Binding-site contacts:
Ligand atom O1 contacts residue VAL1435 of chain 1.C at 3.7 Å.
Ligand atom O5 contacts residue MG1 of chain 1.GA at 3.9 Å.
Ligand atom O1X contacts residue AMP1 of chain 1.CA at 3.4 Å (h-bond).
Ligand atom O4 contacts residue ARG1428 of chain 1.C at 3.0 Å (salt-bridge).
Ligand atom O3 contacts residue ASP1330 of chain 1.C at 2.7 Å (salt-bridge).
Ligand atom O1 contacts residue CYS1424 of chain 1.C at 3.0 Å (h-bond).
Ligand atom O1X contacts residue GLY1370 of chain 1.C at 3.7 Å.
Ligand atom C2 contacts residue CYS1424 of chain 1.C at 3.8 Å (hydrophobic).
Ligand atom O3X contacts residue PHE1372 of chain 1.C at 3.3 Å.
Ligand atom C2 contacts residue HIS1479 of chain 1.C at 3.9 Å.
Ligand atom O3X contacts residue MG1 of chain 1.GA at 3.5 Å.
Ligand atom O2 contacts residue THR1437 of chain 1.C at 3.9 Å.
Ligand atom O1X contacts residue ASP1460 of chain 1.C at 3.1 Å (salt-bridge).
Ligand atom O5 contacts residue ARG1360 of chain 1.C at 3.9 Å.
Ligand atom C2 contacts residue ALA1328 of chain 1.C at 3.9 Å (hydrophobic).
Ligand atom P' contacts residue ARG1360 of chain 1.C at 3.5 Å.
Ligand atom C3 contacts residue ASP1330 of chain 1.C at 3.4 Å.
Ligand atom O2 contacts residue ASP1330 of chain 1.C at 2.5 Å (salt-bridge).
Ligand atom P' contacts residue AMP1 of chain 1.CA at 3.7 Å.
Ligand atom C1 contacts residue ASP1426 of chain 1.C at 3.4 Å.
Ligand atom O2 contacts residue CYS1424 of chain 1.C at 3.6 Å (h-bond).
Ligand atom C1 contacts residue CYS1424 of chain 1.C at 3.8 Å (hydrophobic).
Ligand atom O2X contacts residue ARG1360 of chain 1.C at 2.6 Å (salt-bridge).
Ligand atom O2 contacts residue HIS1479 of chain 1.C at 3.1 Å (h-bond).
Ligand atom O5 contacts residue GLY1370 of chain 1.C at 3.6 Å (h-bond).
Ligand atom O3X contacts residue AMP1 of chain 1.CA at 3.0 Å (h-bond).
Ligand atom O4 contacts residue ASP1426 of chain 1.C at 3.0 Å (salt-bridge).
Ligand atom C1 contacts residue HIS1479 of chain 1.C at 3.9 Å.
Ligand atom O5 contacts residue GLY1371 of chain 1.C at 3.7 Å.
Ligand atom C4 contacts residue ARG1428 of chain 1.C at 3.7 Å.
Ligand atom O3 contacts residue HIS1479 of chain 1.C at 3.0 Å (h-bond).
Ligand atom O2X contacts residue ARG1428 of chain 1.C at 3.0 Å (salt-bridge).
Ligand atom P' contacts residue MG1 of chain 1.GA at 3.2 Å.
Ligand atom O4 contacts residue PHE1476 of chain 1.C at 3.5 Å.
Ligand atom O1X contacts residue ARG1360 of chain 1.C at 2.9 Å (salt-bridge).
Ligand atom C1 contacts residue PHE1476 of chain 1.C at 3.8 Å (hydrophobic).
Ligand atom C2 contacts residue ASP1330 of chain 1.C at 3.8 Å.
Ligand atom C5 contacts residue ARG1428 of chain 1.C at 3.5 Å.
Ligand atom O1X contacts residue MG1 of chain 1.GA at 2.1 Å.
Ligand atom O1 contacts residue ASP1426 of chain 1.C at 2.9 Å (salt-bridge).

This small molecule binds to this protein.
Small molecule (SMILES): O=P(O)(O)OC[C@H]1O[C@@H](O)[C@H](O)[C@@H]1O

Sequence of chain 1.C:
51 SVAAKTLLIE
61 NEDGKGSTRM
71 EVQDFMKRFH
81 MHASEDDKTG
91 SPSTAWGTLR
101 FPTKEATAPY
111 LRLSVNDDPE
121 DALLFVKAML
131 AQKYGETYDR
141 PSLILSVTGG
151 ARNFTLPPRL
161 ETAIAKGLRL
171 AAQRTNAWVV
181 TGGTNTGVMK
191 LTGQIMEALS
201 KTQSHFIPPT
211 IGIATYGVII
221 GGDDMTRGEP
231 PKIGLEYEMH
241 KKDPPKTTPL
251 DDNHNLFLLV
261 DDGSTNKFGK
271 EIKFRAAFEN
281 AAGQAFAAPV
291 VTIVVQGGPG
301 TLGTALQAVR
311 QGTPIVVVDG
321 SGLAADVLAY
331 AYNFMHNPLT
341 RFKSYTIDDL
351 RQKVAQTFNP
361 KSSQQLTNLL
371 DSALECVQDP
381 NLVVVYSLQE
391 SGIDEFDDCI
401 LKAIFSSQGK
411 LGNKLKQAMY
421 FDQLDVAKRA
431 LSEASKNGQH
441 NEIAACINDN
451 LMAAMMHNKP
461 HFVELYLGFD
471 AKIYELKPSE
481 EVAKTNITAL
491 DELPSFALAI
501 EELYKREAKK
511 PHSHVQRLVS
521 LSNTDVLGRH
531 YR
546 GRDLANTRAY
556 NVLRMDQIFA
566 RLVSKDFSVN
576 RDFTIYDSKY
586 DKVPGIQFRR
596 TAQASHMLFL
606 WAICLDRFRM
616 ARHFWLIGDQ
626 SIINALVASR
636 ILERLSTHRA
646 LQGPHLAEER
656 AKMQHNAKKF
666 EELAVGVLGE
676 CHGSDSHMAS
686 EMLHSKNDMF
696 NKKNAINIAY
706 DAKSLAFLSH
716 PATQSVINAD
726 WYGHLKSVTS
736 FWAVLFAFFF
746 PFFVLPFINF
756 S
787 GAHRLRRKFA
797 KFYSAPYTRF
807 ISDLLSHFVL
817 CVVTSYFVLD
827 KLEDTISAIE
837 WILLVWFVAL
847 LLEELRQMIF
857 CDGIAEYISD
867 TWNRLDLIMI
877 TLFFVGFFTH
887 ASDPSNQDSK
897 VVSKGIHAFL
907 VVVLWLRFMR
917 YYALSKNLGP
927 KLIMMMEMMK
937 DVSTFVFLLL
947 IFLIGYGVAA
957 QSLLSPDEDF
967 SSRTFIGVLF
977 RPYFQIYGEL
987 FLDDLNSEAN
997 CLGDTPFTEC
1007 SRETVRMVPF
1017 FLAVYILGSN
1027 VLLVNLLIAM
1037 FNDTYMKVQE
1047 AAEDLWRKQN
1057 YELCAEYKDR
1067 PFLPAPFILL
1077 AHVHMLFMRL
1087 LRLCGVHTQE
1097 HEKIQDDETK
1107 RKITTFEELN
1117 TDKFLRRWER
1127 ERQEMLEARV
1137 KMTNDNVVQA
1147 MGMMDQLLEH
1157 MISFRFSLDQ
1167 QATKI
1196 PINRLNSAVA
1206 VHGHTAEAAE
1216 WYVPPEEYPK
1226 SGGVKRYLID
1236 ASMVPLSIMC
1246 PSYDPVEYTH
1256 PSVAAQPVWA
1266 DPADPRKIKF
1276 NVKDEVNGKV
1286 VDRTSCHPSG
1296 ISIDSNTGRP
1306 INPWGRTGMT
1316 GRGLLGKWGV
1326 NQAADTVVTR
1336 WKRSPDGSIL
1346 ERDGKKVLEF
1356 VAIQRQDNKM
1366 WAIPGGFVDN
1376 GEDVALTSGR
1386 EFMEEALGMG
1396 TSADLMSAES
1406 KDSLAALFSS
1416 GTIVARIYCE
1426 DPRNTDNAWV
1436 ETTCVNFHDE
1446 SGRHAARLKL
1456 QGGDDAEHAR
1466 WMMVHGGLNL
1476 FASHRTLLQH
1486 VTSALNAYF